This small molecule binds to this protein.
Small molecule (SMILES): C[C@@H](N)C(=O)O

Sequence of chain 1.B:
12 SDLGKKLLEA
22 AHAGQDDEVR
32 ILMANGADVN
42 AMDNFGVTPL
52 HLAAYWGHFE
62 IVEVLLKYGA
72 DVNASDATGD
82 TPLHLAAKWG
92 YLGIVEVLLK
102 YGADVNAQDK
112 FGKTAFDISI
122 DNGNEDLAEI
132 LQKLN

Binding-site contacts:
Ligand atom N contacts residue TYR69 of chain 1.B at 3.3 Å (h-bond).
Ligand atom OXT contacts residue TYR69 of chain 1.B at 4.0 Å.
Ligand atom CA contacts residue TYR69 of chain 1.B at 3.9 Å (hydrophobic).
Ligand atom OXT contacts residue VAL65 of chain 1.B at 4.1 Å.
Ligand atom O contacts residue ARG31 of chain 1.B at 3.4 Å.
Ligand atom C contacts residue ARG31 of chain 1.B at 4.2 Å.
Ligand atom OXT contacts residue ARG31 of chain 1.B at 4.2 Å.